The small molecule below binds the protein below.
Small molecule (SMILES): CC(=O)N[C@H]1[C@H](O[C@H]2[C@H](O)[C@@H](NC(C)=O)CO[C@@H]2CO)O[C@H](CO)[C@@H](O)[C@@H]1O

Binding-site contacts:
Ligand atom O3 contacts residue GOL1 of chain 1.J at 4.2 Å.
Ligand atom C2 contacts residue ASP92 of chain 1.A at 3.8 Å.
Ligand atom O5 contacts residue THR43 of chain 1.A at 3.6 Å.
Ligand atom C1 contacts residue ASN68 of chain 1.A at 1.4 Å.
Ligand atom C7 contacts residue ASP92 of chain 1.A at 3.9 Å.
Ligand atom O4 contacts residue GOL1 of chain 1.J at 3.8 Å.
Ligand atom C8 contacts residue ASP92 of chain 1.A at 4.0 Å.
Ligand atom N2 contacts residue ASN68 of chain 1.A at 2.9 Å (h-bond).
Ligand atom C6 contacts residue SER70 of chain 1.A at 4.5 Å.
Ligand atom C2 contacts residue GOL1 of chain 1.J at 4.2 Å.
Ligand atom C5 contacts residue ASN68 of chain 1.A at 3.5 Å.
Ligand atom C4 contacts residue GOL1 of chain 1.J at 4.1 Å.
Ligand atom C2 contacts residue ASN68 of chain 1.A at 2.4 Å.
Ligand atom O5 contacts residue SER70 of chain 1.A at 4.1 Å.
Ligand atom C3 contacts residue GOL1 of chain 1.J at 3.7 Å.
Ligand atom N2 contacts residue GOL1 of chain 1.J at 4.2 Å.
Ligand atom C3 contacts residue ASN68 of chain 1.A at 3.8 Å.
Ligand atom C7 contacts residue ASN68 of chain 1.A at 3.1 Å.
Ligand atom C8 contacts residue ILE123 of chain 1.A at 3.8 Å (hydrophobic).
Ligand atom C4 contacts residue ASN68 of chain 1.A at 4.2 Å.
Ligand atom C1 contacts residue ASP92 of chain 1.A at 3.5 Å.
Ligand atom C5 contacts residue SER70 of chain 1.A at 4.1 Å.
Ligand atom O5 contacts residue ASN68 of chain 1.A at 2.3 Å (h-bond).
Ligand atom C1 contacts residue SER70 of chain 1.A at 4.0 Å.
Ligand atom C1 contacts residue GOL1 of chain 1.J at 4.2 Å.
Ligand atom O5 contacts residue GOL1 of chain 1.J at 4.3 Å.
Ligand atom N2 contacts residue ASP92 of chain 1.A at 3.1 Å (salt-bridge).
Ligand atom C8 contacts residue ASN68 of chain 1.A at 4.4 Å.
Ligand atom C6 contacts residue THR43 of chain 1.A at 4.2 Å.
Ligand atom O7 contacts residue PHE41 of chain 1.A at 3.6 Å.
Ligand atom C1 contacts residue THR43 of chain 1.A at 4.3 Å.
Ligand atom O6 contacts residue THR43 of chain 1.A at 4.2 Å.
Ligand atom C5 contacts residue THR43 of chain 1.A at 4.4 Å.
Ligand atom O6 contacts residue GOL1 of chain 1.J at 3.8 Å.
Ligand atom C8 contacts residue GLN90 of chain 1.A at 3.6 Å.
Ligand atom O7 contacts residue ASN68 of chain 1.A at 2.9 Å (h-bond).
Ligand atom C5 contacts residue GOL1 of chain 1.J at 3.8 Å.
Ligand atom C7 contacts residue GLN90 of chain 1.A at 4.5 Å.
Ligand atom O7 contacts residue GLN90 of chain 1.A at 4.4 Å.
Ligand atom C3 contacts residue ASP92 of chain 1.A at 4.2 Å.

Sequence of chain 1.A:
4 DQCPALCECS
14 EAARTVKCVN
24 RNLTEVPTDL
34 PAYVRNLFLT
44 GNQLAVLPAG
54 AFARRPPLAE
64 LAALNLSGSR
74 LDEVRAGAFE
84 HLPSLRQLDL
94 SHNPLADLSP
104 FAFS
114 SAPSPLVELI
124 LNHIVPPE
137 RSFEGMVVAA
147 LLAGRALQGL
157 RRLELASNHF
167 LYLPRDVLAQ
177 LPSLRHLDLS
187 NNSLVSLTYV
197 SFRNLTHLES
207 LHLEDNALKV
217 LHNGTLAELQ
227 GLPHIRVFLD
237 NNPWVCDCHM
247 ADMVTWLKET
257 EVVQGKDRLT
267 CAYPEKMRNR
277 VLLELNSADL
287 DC